Sequence of chain 1.A:
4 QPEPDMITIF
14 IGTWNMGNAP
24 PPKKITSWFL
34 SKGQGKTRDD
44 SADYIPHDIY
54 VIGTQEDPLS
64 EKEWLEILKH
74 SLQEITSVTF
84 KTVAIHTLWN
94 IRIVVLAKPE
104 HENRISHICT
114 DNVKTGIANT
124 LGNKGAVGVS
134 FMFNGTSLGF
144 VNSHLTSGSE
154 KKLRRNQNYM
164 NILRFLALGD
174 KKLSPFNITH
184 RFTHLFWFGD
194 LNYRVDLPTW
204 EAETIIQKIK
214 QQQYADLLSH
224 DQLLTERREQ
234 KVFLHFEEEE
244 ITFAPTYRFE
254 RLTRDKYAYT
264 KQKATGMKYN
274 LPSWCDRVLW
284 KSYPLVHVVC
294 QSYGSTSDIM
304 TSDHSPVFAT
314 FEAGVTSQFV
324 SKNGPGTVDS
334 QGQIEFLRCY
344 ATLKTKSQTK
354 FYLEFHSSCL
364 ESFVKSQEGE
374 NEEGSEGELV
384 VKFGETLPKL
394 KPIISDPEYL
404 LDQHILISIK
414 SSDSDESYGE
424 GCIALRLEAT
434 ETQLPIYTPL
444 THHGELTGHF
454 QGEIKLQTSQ

The protein below binds the small molecule below.
Small molecule (SMILES): Cc1nc(CN2CCC(CN)CC2)cs1

Binding-site contacts:
Ligand atom S contacts residue ARG231 of chain 1.A at 3.6 Å.
Ligand atom C8 contacts residue GLU240 of chain 1.A at 4.0 Å.
Ligand atom C10 contacts residue ARG231 of chain 1.A at 4.2 Å.
Ligand atom C6 contacts residue GLU240 of chain 1.A at 4.3 Å.
Ligand atom C5 contacts residue GLU240 of chain 1.A at 4.0 Å.
Ligand atom C7 contacts residue GLU240 of chain 1.A at 4.0 Å.
Ligand atom C contacts residue ARG230 of chain 1.A at 3.7 Å.
Ligand atom C1 contacts residue ARG231 of chain 1.A at 4.4 Å.
Ligand atom C contacts residue ARG231 of chain 1.A at 3.7 Å.